Sequence of chain 1.B:
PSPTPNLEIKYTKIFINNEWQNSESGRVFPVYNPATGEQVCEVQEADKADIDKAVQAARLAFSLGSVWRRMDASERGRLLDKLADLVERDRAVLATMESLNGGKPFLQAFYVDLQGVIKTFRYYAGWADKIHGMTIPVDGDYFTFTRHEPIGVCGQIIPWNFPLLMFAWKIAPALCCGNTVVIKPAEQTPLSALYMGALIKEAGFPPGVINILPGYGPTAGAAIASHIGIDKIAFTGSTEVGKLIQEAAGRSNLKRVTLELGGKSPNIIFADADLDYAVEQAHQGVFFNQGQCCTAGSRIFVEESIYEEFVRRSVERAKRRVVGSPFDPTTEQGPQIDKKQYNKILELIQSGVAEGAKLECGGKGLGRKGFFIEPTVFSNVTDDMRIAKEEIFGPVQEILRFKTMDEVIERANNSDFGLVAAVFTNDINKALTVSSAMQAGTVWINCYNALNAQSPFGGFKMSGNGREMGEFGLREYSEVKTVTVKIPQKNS

This protein binds this small molecule.
Small molecule (SMILES): O=C(NCCCCCCCCNC(=O)C(Cl)Cl)C(Cl)Cl

Binding-site contacts:
Ligand atom O08 contacts residue CYS295 of chain 1.B at 2.9 Å (h-bond).
Ligand atom O20 contacts residue LEU166 of chain 1.B at 3.5 Å.
Ligand atom O08 contacts residue CYS294 of chain 1.B at 3.5 Å (h-bond).
Ligand atom C12 contacts residue LEU452 of chain 1.B at 3.6 Å (hydrophobic).
Ligand atom C21 contacts residue ASN453 of chain 1.B at 3.8 Å.
Ligand atom N09 contacts residue CYS295 of chain 1.B at 3.3 Å (h-bond).
Ligand atom C05 contacts residue NAD1 of chain 1.G at 3.2 Å.
Ligand atom C11 contacts residue THR296 of chain 1.B at 3.9 Å.
Ligand atom O08 contacts residue PHE163 of chain 1.B at 3.4 Å.
Ligand atom CL2 contacts residue ASN453 of chain 1.B at 3.3 Å.
Ligand atom C21 contacts residue LEU452 of chain 1.B at 4.0 Å (hydrophobic).
Ligand atom C10 contacts residue CYS294 of chain 1.B at 3.9 Å (hydrophobic).
Ligand atom CL2 contacts residue MET470 of chain 1.B at 3.9 Å.
Ligand atom CL2 contacts residue TRP170 of chain 1.B at 3.9 Å.
Ligand atom C05 contacts residue CYS295 of chain 1.B at 1.8 Å (hydrophobic).
Ligand atom CL2 contacts residue LEU452 of chain 1.B at 4.0 Å.
Ligand atom C11 contacts residue CYS294 of chain 1.B at 3.7 Å (hydrophobic).
Ligand atom N18 contacts residue GLY117 of chain 1.B at 3.8 Å.
Ligand atom CL3 contacts residue THR121 of chain 1.B at 3.6 Å.
Ligand atom C07 contacts residue CYS295 of chain 1.B at 2.6 Å (hydrophobic).
Ligand atom O08 contacts residue ASN162 of chain 1.B at 3.2 Å (h-bond).
Ligand atom C15 contacts residue VAL113 of chain 1.B at 3.6 Å (hydrophobic).
Ligand atom C12 contacts residue CYS294 of chain 1.B at 3.6 Å (hydrophobic).
Ligand atom C16 contacts residue LEU166 of chain 1.B at 4.0 Å (hydrophobic).
Ligand atom C07 contacts residue NAD1 of chain 1.G at 3.9 Å.
Ligand atom C10 contacts residue PHE163 of chain 1.B at 3.5 Å (hydrophobic).
Ligand atom C17 contacts residue LEU166 of chain 1.B at 3.9 Å (hydrophobic).
Ligand atom CL2 contacts residue ALA454 of chain 1.B at 3.6 Å.
Ligand atom N09 contacts residue MET167 of chain 1.B at 4.0 Å.
Ligand atom C19 contacts residue GLY117 of chain 1.B at 3.8 Å.
Ligand atom O20 contacts residue GLY117 of chain 1.B at 3.8 Å.
Ligand atom C21 contacts residue ALA454 of chain 1.B at 3.7 Å (hydrophobic).
Ligand atom CL4 contacts residue CYS295 of chain 1.B at 2.9 Å.
Ligand atom C14 contacts residue PHE289 of chain 1.B at 3.9 Å (hydrophobic).
Ligand atom O20 contacts residue TRP170 of chain 1.B at 3.1 Å (h-bond).
Ligand atom CL3 contacts residue ALA454 of chain 1.B at 3.4 Å.
Ligand atom O08 contacts residue NAD1 of chain 1.G at 3.6 Å.
Ligand atom C11 contacts residue LEU452 of chain 1.B at 3.6 Å (hydrophobic).
Ligand atom CL3 contacts residue GLY117 of chain 1.B at 3.7 Å.
Ligand atom C13 contacts residue LEU452 of chain 1.B at 3.8 Å (hydrophobic).